A small-molecule ligand and the protein it binds are described below.
Small molecule (SMILES): CC(=O)N[C@H]1[C@H](O[C@H]2[C@H](O)[C@@H](NC(C)=O)CO[C@@H]2CO[C@@H]2O[C@@H](C)[C@@H](O)[C@@H](O)[C@@H]2O)O[C@H](CO)[C@@H](O)[C@@H]1O

Binding-site contacts:
Ligand atom C6 contacts residue ASN163 of chain 1.A at 3.5 Å.
Ligand atom N2 contacts residue ASN16 of chain 1.A at 3.0 Å (h-bond).
Ligand atom O3 contacts residue NAG1 of chain 1.F at 3.3 Å (h-bond).
Ligand atom O4 contacts residue ASN163 of chain 1.A at 3.9 Å.
Ligand atom O7 contacts residue ASN16 of chain 1.A at 3.0 Å (h-bond).
Ligand atom C7 contacts residue ASN16 of chain 1.A at 3.3 Å.
Ligand atom C5 contacts residue ASN16 of chain 1.A at 3.6 Å.
Ligand atom C5 contacts residue ASN163 of chain 1.A at 3.9 Å.
Ligand atom O5 contacts residue ASN16 of chain 1.A at 2.3 Å (h-bond).
Ligand atom C3 contacts residue ASN16 of chain 1.A at 3.9 Å.
Ligand atom C5 contacts residue ALA14 of chain 1.A at 4.3 Å (hydrophobic).
Ligand atom O5 contacts residue ALA14 of chain 1.A at 4.0 Å.
Ligand atom C4 contacts residue ASN163 of chain 1.A at 3.5 Å.
Ligand atom C4 contacts residue ASN16 of chain 1.A at 4.2 Å.
Ligand atom C2 contacts residue ASN16 of chain 1.A at 2.5 Å.
Ligand atom C6 contacts residue ALA14 of chain 1.A at 4.3 Å (hydrophobic).
Ligand atom C4 contacts residue NAG1 of chain 1.F at 4.3 Å.
Ligand atom C6 contacts residue VAL11 of chain 1.A at 4.3 Å (hydrophobic).
Ligand atom C6 contacts residue LEU13 of chain 1.A at 4.5 Å (hydrophobic).
Ligand atom C6 contacts residue ALA14 of chain 1.A at 4.0 Å (hydrophobic).
Ligand atom C1 contacts residue ASN16 of chain 1.A at 1.5 Å.
Ligand atom C6 contacts residue ALA12 of chain 1.A at 3.2 Å (hydrophobic).
Ligand atom C3 contacts residue NAG1 of chain 1.F at 4.1 Å.

Sequence of chain 1.A:
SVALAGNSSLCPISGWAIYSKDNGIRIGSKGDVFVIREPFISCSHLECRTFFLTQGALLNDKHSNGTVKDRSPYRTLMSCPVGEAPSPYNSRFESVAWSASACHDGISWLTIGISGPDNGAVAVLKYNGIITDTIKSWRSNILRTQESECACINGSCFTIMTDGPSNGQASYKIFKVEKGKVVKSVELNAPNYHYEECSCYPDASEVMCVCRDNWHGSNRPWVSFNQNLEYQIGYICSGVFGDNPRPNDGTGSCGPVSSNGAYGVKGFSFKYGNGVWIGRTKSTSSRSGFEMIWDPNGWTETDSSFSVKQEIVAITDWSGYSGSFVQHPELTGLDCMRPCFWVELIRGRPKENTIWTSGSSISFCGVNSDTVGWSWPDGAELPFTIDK